The protein below binds the small molecule below.
Small molecule (SMILES): CC(=O)N[C@@H]1[C@@H](O)[C@H](O)[C@@H](CO)O[C@H]1O

Binding-site contacts:
Ligand atom C2 contacts residue SER61 of chain 1.G at 4.4 Å.
Ligand atom O6 contacts residue GLN32 of chain 1.G at 4.0 Å.
Ligand atom O5 contacts residue ASN60 of chain 1.G at 2.5 Å (h-bond).
Ligand atom C6 contacts residue SER33 of chain 1.G at 4.3 Å.
Ligand atom N2 contacts residue ASN60 of chain 1.G at 3.8 Å.
Ligand atom O4 contacts residue ASN60 of chain 1.G at 4.3 Å.
Ligand atom O4 contacts residue SER33 of chain 1.G at 4.4 Å.
Ligand atom C4 contacts residue ASN60 of chain 1.G at 3.3 Å.
Ligand atom C5 contacts residue ASN60 of chain 1.G at 3.3 Å.
Ligand atom O3 contacts residue ASN60 of chain 1.G at 3.2 Å (h-bond).
Ligand atom C2 contacts residue ASN60 of chain 1.G at 2.6 Å.
Ligand atom C6 contacts residue GLN32 of chain 1.G at 3.7 Å.
Ligand atom C6 contacts residue ASN60 of chain 1.G at 3.9 Å.
Ligand atom N2 contacts residue SER61 of chain 1.G at 4.4 Å.
Ligand atom C1 contacts residue SER61 of chain 1.G at 3.9 Å.
Ligand atom C1 contacts residue ASN60 of chain 1.G at 1.5 Å.
Ligand atom C3 contacts residue ASN60 of chain 1.G at 3.3 Å.

Sequence of chain 1.G:
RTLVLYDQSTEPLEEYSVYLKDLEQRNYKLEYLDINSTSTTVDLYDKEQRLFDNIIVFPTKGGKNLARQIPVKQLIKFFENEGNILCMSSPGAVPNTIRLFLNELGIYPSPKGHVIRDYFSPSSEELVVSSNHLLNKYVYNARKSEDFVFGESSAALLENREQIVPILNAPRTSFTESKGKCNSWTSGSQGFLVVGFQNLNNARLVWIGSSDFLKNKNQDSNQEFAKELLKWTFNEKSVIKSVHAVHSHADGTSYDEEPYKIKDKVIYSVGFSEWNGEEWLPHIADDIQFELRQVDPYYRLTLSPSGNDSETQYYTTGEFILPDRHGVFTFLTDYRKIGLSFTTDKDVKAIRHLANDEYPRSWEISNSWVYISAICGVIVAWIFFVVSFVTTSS